Sequence of chain 1.B:
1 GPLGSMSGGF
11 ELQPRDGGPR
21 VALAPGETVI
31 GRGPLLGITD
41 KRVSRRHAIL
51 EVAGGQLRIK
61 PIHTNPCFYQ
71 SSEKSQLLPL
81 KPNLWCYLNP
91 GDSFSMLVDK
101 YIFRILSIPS

Binding-site contacts:
Ligand atom N contacts residue LYS41 of chain 1.B at 2.8 Å (salt-bridge).
Ligand atom CD2 contacts residue GLY33 of chain 1.B at 3.4 Å.
Ligand atom C contacts residue ARG32 of chain 1.B at 3.7 Å.
Ligand atom O2P contacts residue ARG45 of chain 1.B at 2.8 Å (salt-bridge).
Ligand atom N contacts residue ARG32 of chain 1.B at 3.5 Å (salt-bridge).
Ligand atom CD contacts residue LYS41 of chain 1.B at 3.7 Å.
Ligand atom CA contacts residue LYS41 of chain 1.B at 3.4 Å.
Ligand atom O contacts residue LYS41 of chain 1.B at 2.7 Å (salt-bridge).
Ligand atom OE1 contacts residue LYS41 of chain 1.B at 3.3 Å.
Ligand atom OH contacts residue PRO34 of chain 1.B at 3.5 Å.
Ligand atom CG2 contacts residue LYS41 of chain 1.B at 3.6 Å.
Ligand atom O2P contacts residue SER44 of chain 1.B at 3.3 Å (h-bond).
Ligand atom CZ contacts residue PRO34 of chain 1.B at 3.6 Å (hydrophobic).
Ligand atom N contacts residue ARG32 of chain 1.B at 3.6 Å.
Ligand atom O2P contacts residue ARG32 of chain 1.B at 3.6 Å.
Ligand atom C contacts residue LYS41 of chain 1.B at 3.7 Å.
Ligand atom CE2 contacts residue GLY33 of chain 1.B at 3.3 Å.
Ligand atom O contacts residue ARG45 of chain 1.B at 3.1 Å.
Ligand atom O contacts residue ASN65 of chain 1.B at 3.0 Å (h-bond).
Ligand atom CA contacts residue ARG45 of chain 1.B at 3.7 Å.
Ligand atom C contacts residue ARG45 of chain 1.B at 3.6 Å.
Ligand atom O3P contacts residue ARG45 of chain 1.B at 3.0 Å (salt-bridge).
Ligand atom CE2 contacts residue ILE38 of chain 1.B at 3.5 Å (hydrophobic).
Ligand atom CA contacts residue ASN65 of chain 1.B at 3.7 Å.
Ligand atom C contacts residue LYS41 of chain 1.B at 3.6 Å.
Ligand atom OG1 contacts residue SER44 of chain 1.B at 3.4 Å.
Ligand atom O contacts residue ARG32 of chain 1.B at 2.8 Å (salt-bridge).
Ligand atom O1P contacts residue HIS63 of chain 1.B at 3.1 Å (h-bond).
Ligand atom P contacts residue SER44 of chain 1.B at 3.5 Å.
Ligand atom CG2 contacts residue ASN65 of chain 1.B at 3.6 Å.
Ligand atom OG contacts residue LYS41 of chain 1.B at 3.5 Å (salt-bridge).
Ligand atom CA contacts residue ARG32 of chain 1.B at 3.5 Å.
Ligand atom CB contacts residue LYS41 of chain 1.B at 3.6 Å.
Ligand atom CE2 contacts residue THR39 of chain 1.B at 3.3 Å.
Ligand atom O contacts residue ARG32 of chain 1.B at 3.0 Å (salt-bridge).
Ligand atom CZ contacts residue GLY33 of chain 1.B at 3.7 Å.
Ligand atom O contacts residue ARG45 of chain 1.B at 3.3 Å.
Ligand atom OG1 contacts residue ARG32 of chain 1.B at 3.0 Å (salt-bridge).
Ligand atom O1P contacts residue SER44 of chain 1.B at 2.7 Å (h-bond).
Ligand atom O contacts residue ARG45 of chain 1.B at 3.5 Å (salt-bridge).

The protein below binds the small molecule below.
Small molecule (SMILES): C[C@@H](OP(=O)(O)O)[C@H](NC(=O)[C@H](COP(=O)(O)O)NC(=O)[C@H](CCC(=O)O)NC(=O)[C@H](CC(=O)O)NC(=O)[C@H](Cc1ccc(O)cc1)NC=O)C(=O)N[C@@H](CC(=O)O)C(=O)N[C@@H](CCC(=O)O)C(N)=O